The small molecule below binds the protein below.
Small molecule (SMILES): CC(=O)N[C@H]1[C@H](O[C@H]2[C@H](O)[C@@H](NC(C)=O)CO[C@@H]2CO)O[C@H](CO)[C@@H](O)[C@@H]1O

Binding-site contacts:
Ligand atom C1 contacts residue ASN81 of chain 1.A at 1.4 Å.
Ligand atom O7 contacts residue ASN81 of chain 1.A at 3.6 Å.
Ligand atom N2 contacts residue ASN81 of chain 1.A at 3.0 Å (h-bond).
Ligand atom C8 contacts residue ASN269 of chain 1.A at 3.6 Å.
Ligand atom C4 contacts residue ASN81 of chain 1.A at 4.2 Å.
Ligand atom C8 contacts residue GLU260 of chain 1.A at 4.0 Å.
Ligand atom C7 contacts residue ASN81 of chain 1.A at 3.6 Å.
Ligand atom C6 contacts residue THR83 of chain 1.A at 4.1 Å.
Ligand atom O6 contacts residue THR83 of chain 1.A at 3.6 Å (h-bond).
Ligand atom C5 contacts residue ASN81 of chain 1.A at 3.5 Å.
Ligand atom O6 contacts residue LEU87 of chain 1.A at 4.2 Å.
Ligand atom O6 contacts residue ASN81 of chain 1.A at 4.2 Å.
Ligand atom C3 contacts residue ASN81 of chain 1.A at 3.8 Å.
Ligand atom O5 contacts residue THR83 of chain 1.A at 3.0 Å (h-bond).
Ligand atom O7 contacts residue ASN269 of chain 1.A at 3.7 Å.
Ligand atom O6 contacts residue VAL264 of chain 1.A at 4.2 Å.
Ligand atom C5 contacts residue THR83 of chain 1.A at 3.8 Å.
Ligand atom C1 contacts residue THR83 of chain 1.A at 3.3 Å.
Ligand atom O7 contacts residue ASP265 of chain 1.A at 4.3 Å.
Ligand atom O5 contacts residue ASN81 of chain 1.A at 2.2 Å (h-bond).
Ligand atom C2 contacts residue ASN81 of chain 1.A at 2.5 Å.
Ligand atom C7 contacts residue ASN269 of chain 1.A at 4.2 Å.

Sequence of chain 1.A:
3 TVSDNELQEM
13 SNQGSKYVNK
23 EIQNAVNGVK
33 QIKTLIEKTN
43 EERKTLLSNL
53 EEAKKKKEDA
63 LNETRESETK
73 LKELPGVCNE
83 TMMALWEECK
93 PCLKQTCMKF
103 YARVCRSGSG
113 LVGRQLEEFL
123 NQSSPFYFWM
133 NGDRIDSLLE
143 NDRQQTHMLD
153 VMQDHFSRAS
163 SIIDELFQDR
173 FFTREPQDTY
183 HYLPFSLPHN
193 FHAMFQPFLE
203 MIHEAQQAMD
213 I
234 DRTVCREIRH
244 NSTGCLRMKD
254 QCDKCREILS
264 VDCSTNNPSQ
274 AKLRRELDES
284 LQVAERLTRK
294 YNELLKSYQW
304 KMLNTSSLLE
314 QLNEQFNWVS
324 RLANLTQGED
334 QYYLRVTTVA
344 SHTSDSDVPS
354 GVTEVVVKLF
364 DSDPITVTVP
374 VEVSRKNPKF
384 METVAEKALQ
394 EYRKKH